The small molecule below binds the protein below.
Small molecule (SMILES): O=c1[nH]cnc2c1ncn2[C@@H]1O[C@H](COP(=O)(O)O)[C@@H](O)[C@H]1O

Sequence of chain 1.D:
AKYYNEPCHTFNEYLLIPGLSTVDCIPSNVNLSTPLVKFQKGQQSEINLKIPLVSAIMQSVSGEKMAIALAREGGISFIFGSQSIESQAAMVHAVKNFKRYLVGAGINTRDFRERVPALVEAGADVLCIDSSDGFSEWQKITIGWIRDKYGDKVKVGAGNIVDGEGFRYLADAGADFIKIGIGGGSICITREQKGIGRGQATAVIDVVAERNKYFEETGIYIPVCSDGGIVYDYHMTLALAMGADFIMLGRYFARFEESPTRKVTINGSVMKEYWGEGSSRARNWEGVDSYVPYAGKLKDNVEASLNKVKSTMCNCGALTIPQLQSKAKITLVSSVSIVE

Binding-site contacts:
Ligand atom O3' contacts residue ASP231 of chain 1.D at 2.6 Å (salt-bridge).
Ligand atom N1 contacts residue GLY305 of chain 1.D at 3.2 Å.
Ligand atom O3' contacts residue MET252 of chain 1.D at 3.6 Å.
Ligand atom C3' contacts residue ASP231 of chain 1.D at 3.5 Å.
Ligand atom N7 contacts residue GLY280 of chain 1.D at 3.4 Å.
Ligand atom O3P contacts residue ARG255 of chain 1.D at 3.2 Å (salt-bridge).
Ligand atom O2' contacts residue TAD1 of chain 1.AA at 3.5 Å (h-bond).
Ligand atom O6 contacts residue GLY305 of chain 1.D at 3.0 Å.
Ligand atom C2 contacts residue TAD1 of chain 1.AA at 3.5 Å.
Ligand atom O6 contacts residue GLY282 of chain 1.D at 2.8 Å (h-bond).
Ligand atom O5' contacts residue GLY232 of chain 1.D at 3.5 Å.
Ligand atom P contacts residue SER190 of chain 1.D at 3.7 Å.
Ligand atom C8 contacts residue MET58 of chain 1.D at 3.5 Å (hydrophobic).
Ligand atom N7 contacts residue GLU281 of chain 1.D at 2.8 Å (salt-bridge).
Ligand atom O2P contacts residue GLY254 of chain 1.D at 2.8 Å (h-bond).
Ligand atom O3' contacts residue ALA56 of chain 1.D at 3.6 Å.
Ligand atom O1P contacts residue GLY189 of chain 1.D at 3.4 Å.
Ligand atom O1P contacts residue SER190 of chain 1.D at 2.9 Å (h-bond).
Ligand atom O6 contacts residue GLU281 of chain 1.D at 3.2 Å (salt-bridge).
Ligand atom O2' contacts residue ASP231 of chain 1.D at 2.6 Å (salt-bridge).
Ligand atom N1 contacts residue GLU304 of chain 1.D at 2.9 Å (salt-bridge).
Ligand atom O3P contacts residue SER190 of chain 1.D at 2.7 Å (h-bond).
Ligand atom N9 contacts residue TAD1 of chain 1.AA at 3.6 Å.
Ligand atom O3P contacts residue TYR278 of chain 1.D at 2.6 Å (h-bond).
Ligand atom C2 contacts residue GLU304 of chain 1.D at 3.4 Å.
Ligand atom C4 contacts residue TAD1 of chain 1.AA at 3.6 Å.
Ligand atom N3 contacts residue TAD1 of chain 1.AA at 3.5 Å.
Ligand atom C2 contacts residue CYS192 of chain 1.D at 3.3 Å (hydrophobic).
Ligand atom C4' contacts residue ASP231 of chain 1.D at 3.7 Å.
Ligand atom O6 contacts residue GLY280 of chain 1.D at 3.0 Å.
Ligand atom C5 contacts residue GLU281 of chain 1.D at 3.6 Å.
Ligand atom O2P contacts residue ARG255 of chain 1.D at 3.3 Å (salt-bridge).
Ligand atom C6 contacts residue GLY280 of chain 1.D at 3.6 Å.
Ligand atom C6 contacts residue GLY305 of chain 1.D at 3.5 Å.
Ligand atom C5' contacts residue TYR278 of chain 1.D at 3.6 Å (hydrophobic).
Ligand atom C1' contacts residue TAD1 of chain 1.AA at 3.7 Å.
Ligand atom O5' contacts residue GLY189 of chain 1.D at 3.7 Å.
Ligand atom C6 contacts residue GLY282 of chain 1.D at 3.6 Å.
Ligand atom O1P contacts residue GLY233 of chain 1.D at 3.4 Å (h-bond).
Ligand atom N7 contacts residue MET58 of chain 1.D at 3.6 Å.